Sequence of chain 1.B:
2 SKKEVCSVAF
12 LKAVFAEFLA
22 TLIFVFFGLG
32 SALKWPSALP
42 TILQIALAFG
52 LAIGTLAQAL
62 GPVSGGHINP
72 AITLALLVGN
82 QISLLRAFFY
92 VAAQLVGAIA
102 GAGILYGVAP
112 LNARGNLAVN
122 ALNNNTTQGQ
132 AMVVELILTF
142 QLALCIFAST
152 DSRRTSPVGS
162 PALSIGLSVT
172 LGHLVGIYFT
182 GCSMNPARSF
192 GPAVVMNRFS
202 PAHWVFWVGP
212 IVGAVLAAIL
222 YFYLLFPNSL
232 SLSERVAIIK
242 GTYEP

Sequence of chain 1.D:
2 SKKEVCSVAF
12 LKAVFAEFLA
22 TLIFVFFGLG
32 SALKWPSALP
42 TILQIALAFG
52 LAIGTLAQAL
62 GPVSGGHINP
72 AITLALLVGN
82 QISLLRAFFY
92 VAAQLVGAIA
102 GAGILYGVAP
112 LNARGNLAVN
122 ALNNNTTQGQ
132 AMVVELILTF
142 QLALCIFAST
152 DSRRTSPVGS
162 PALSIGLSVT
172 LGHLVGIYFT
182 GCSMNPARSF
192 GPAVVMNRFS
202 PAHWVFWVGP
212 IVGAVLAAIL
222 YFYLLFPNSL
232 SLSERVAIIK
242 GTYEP

Binding-site contacts:
Ligand atom C24 contacts residue LEU48 of chain 1.A at 3.6 Å (hydrophobic).
Ligand atom O51 contacts residue GLY160 of chain 1.C at 3.0 Å.
Ligand atom O51 contacts residue SER161 of chain 1.C at 2.8 Å (h-bond).
Ligand atom O11 contacts residue GLY160 of chain 1.A at 3.0 Å.
Ligand atom C20 contacts residue LEU168 of chain 1.A at 3.8 Å (hydrophobic).
Ligand atom OXT contacts residue VAL159 of chain 1.D at 3.3 Å.
Ligand atom C3 contacts residue GLY160 of chain 1.D at 3.5 Å.
Ligand atom O contacts residue VAL159 of chain 1.D at 3.1 Å (h-bond).
Ligand atom O52 contacts residue GLY160 of chain 1.D at 3.5 Å.
Ligand atom C14 contacts residue GLY160 of chain 1.A at 2.8 Å.
Ligand atom C9 contacts residue LEU164 of chain 1.A at 3.5 Å (hydrophobic).
Ligand atom C13 contacts residue GLY160 of chain 1.A at 3.2 Å.
Ligand atom C25 contacts residue LEU48 of chain 1.C at 3.7 Å (hydrophobic).
Ligand atom C16 contacts residue VAL159 of chain 1.C at 3.0 Å (hydrophobic).
Ligand atom C17 contacts residue VAL159 of chain 1.C at 3.0 Å (hydrophobic).
Ligand atom C16 contacts residue PRO158 of chain 1.C at 3.5 Å (hydrophobic).
Ligand atom C8 contacts residue LEU164 of chain 1.D at 3.3 Å (hydrophobic).
Ligand atom O12 contacts residue GLY160 of chain 1.A at 3.5 Å (h-bond).
Ligand atom C15 contacts residue PRO158 of chain 1.C at 3.3 Å (hydrophobic).
Ligand atom C9 contacts residue LEU164 of chain 1.C at 3.6 Å (hydrophobic).
Ligand atom C13 contacts residue VAL159 of chain 1.A at 3.8 Å (hydrophobic).
Ligand atom C4 contacts residue GLY160 of chain 1.B at 3.3 Å.
Ligand atom C1 contacts residue GLY160 of chain 1.A at 3.3 Å.
Ligand atom C contacts residue PRO158 of chain 1.D at 3.7 Å (hydrophobic).
Ligand atom C16 contacts residue GLY160 of chain 1.C at 3.2 Å.
Ligand atom O51 contacts residue GLY160 of chain 1.B at 3.5 Å.
Ligand atom O12 contacts residue GLY160 of chain 1.D at 3.0 Å (h-bond).
Ligand atom O contacts residue PRO158 of chain 1.D at 2.8 Å.
Ligand atom C3 contacts residue GLY160 of chain 1.B at 3.8 Å.
Ligand atom C4 contacts residue GLY160 of chain 1.C at 3.6 Å.
Ligand atom C contacts residue VAL159 of chain 1.D at 3.6 Å (hydrophobic).
Ligand atom C25 contacts residue LEU48 of chain 1.B at 3.3 Å (hydrophobic).
Ligand atom C1 contacts residue GLY160 of chain 1.D at 3.6 Å.
Ligand atom O52 contacts residue GLY160 of chain 1.A at 3.6 Å.
Ligand atom C17 contacts residue PRO158 of chain 1.C at 3.3 Å (hydrophobic).
Ligand atom C19 contacts residue LEU168 of chain 1.D at 3.8 Å (hydrophobic).
Ligand atom O11 contacts residue GLY160 of chain 1.D at 3.3 Å (h-bond).
Ligand atom C25 contacts residue LEU48 of chain 1.D at 3.8 Å (hydrophobic).
Ligand atom C6 contacts residue SER161 of chain 1.D at 3.5 Å.
Ligand atom O contacts residue SER157 of chain 1.D at 3.1 Å (h-bond).

Sequence of chain 1.C:
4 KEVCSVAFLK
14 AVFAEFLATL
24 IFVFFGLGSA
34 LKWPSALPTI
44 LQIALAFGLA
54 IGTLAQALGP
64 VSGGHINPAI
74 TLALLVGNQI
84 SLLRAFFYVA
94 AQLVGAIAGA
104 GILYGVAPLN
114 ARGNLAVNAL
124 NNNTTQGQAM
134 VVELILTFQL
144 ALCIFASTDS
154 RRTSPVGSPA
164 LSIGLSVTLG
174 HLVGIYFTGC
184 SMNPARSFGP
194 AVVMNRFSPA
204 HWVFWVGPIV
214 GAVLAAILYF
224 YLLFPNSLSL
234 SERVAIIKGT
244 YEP

Sequence of chain 1.A:
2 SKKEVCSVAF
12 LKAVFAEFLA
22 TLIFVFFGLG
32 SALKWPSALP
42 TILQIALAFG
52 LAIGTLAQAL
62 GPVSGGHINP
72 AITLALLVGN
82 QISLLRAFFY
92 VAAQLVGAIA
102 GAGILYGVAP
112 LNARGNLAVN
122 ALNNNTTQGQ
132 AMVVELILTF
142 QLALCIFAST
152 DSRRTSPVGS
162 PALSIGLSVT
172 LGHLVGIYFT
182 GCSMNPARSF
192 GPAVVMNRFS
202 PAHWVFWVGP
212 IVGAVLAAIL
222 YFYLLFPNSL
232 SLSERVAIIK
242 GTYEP

This protein binds this small molecule.
Small molecule (SMILES): CCCCCCCCCCCCCC(=O)OC[C@@H](CO[P](=O)(O)OC[C@@H](N)C(=O)O)OC(=O)CCCCC